Binding-site contacts:
Ligand atom O6 contacts residue GLN119 of chain 1.J at 4.0 Å.
Ligand atom N2 contacts residue ASN58 of chain 1.G at 2.8 Å (h-bond).
Ligand atom C8 contacts residue ASP33 of chain 1.D at 3.7 Å.
Ligand atom C1 contacts residue ASN58 of chain 1.G at 1.4 Å.
Ligand atom C4 contacts residue ASN58 of chain 1.G at 4.3 Å.
Ligand atom C3 contacts residue ASN58 of chain 1.G at 3.8 Å.
Ligand atom O6 contacts residue THR116 of chain 1.J at 4.1 Å.
Ligand atom C5 contacts residue ASN58 of chain 1.G at 3.8 Å.
Ligand atom C2 contacts residue ASN58 of chain 1.G at 2.4 Å.
Ligand atom O7 contacts residue ASN58 of chain 1.G at 3.8 Å.
Ligand atom O5 contacts residue ASN58 of chain 1.G at 2.5 Å (h-bond).
Ligand atom C7 contacts residue ASN58 of chain 1.G at 3.5 Å.

Sequence of chain 1.J:
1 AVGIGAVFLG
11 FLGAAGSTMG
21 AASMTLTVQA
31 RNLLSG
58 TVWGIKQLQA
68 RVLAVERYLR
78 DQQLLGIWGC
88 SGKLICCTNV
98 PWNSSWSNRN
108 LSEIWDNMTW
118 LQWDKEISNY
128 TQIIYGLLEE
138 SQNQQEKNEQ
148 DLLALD

Sequence of chain 1.D:
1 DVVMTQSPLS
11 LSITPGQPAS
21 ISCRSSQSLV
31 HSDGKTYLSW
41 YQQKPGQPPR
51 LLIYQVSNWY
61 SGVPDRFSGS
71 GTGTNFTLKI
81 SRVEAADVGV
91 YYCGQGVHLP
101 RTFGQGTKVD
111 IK

Sequence of chain 1.G:
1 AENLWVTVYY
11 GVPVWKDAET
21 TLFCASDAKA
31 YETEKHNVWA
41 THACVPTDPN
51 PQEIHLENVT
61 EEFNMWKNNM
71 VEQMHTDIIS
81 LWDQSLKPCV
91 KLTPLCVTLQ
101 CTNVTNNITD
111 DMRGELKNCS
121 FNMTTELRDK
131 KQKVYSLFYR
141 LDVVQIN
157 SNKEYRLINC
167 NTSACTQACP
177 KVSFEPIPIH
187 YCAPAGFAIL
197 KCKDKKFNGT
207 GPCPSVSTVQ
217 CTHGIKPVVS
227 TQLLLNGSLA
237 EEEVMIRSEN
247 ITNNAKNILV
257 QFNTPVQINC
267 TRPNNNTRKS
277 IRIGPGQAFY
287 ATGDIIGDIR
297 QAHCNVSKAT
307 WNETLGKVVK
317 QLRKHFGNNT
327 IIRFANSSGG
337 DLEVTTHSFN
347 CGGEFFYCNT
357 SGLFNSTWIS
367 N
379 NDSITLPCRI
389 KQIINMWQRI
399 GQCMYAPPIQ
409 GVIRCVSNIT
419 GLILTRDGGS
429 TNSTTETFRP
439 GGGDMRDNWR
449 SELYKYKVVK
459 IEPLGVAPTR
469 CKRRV

A protein and the small-molecule ligand that binds it are described below.
Small molecule (SMILES): CC(=O)N[C@@H]1[C@@H](O)[C@H](O)[C@@H](CO)O[C@H]1O